Sequence of chain 1.A:
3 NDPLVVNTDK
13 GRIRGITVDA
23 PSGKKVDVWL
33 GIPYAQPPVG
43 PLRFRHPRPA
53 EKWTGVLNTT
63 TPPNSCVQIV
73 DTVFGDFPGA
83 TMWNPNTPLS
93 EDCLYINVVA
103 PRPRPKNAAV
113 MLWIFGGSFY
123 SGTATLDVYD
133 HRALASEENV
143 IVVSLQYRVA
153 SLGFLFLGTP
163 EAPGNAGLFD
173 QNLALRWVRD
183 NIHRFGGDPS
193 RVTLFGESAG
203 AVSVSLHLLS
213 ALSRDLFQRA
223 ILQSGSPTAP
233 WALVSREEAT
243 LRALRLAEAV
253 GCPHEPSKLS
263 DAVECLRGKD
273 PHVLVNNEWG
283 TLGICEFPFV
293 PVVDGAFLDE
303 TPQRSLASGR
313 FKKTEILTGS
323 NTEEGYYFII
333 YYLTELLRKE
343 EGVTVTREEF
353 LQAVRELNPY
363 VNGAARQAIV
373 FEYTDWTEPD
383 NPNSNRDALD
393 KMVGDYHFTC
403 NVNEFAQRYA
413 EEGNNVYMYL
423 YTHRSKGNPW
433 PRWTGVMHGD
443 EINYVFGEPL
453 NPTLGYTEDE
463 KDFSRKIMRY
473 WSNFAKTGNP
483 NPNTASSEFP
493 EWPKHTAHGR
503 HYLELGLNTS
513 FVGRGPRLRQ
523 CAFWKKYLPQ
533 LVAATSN

The small molecule below binds the protein below.
Small molecule (SMILES): CC(=O)N[C@@H]1[C@@H](O)[C@H](O)[C@@H](CO)O[C@H]1O

Binding-site contacts:
Ligand atom C2 contacts residue ASN60 of chain 1.A at 2.4 Å.
Ligand atom O5 contacts residue ARG16 of chain 1.A at 3.6 Å.
Ligand atom C1 contacts residue ASN60 of chain 1.A at 1.5 Å.
Ligand atom C8 contacts residue ASN60 of chain 1.A at 4.4 Å.
Ligand atom C5 contacts residue ARG16 of chain 1.A at 3.8 Å.
Ligand atom N2 contacts residue ASN60 of chain 1.A at 2.8 Å (h-bond).
Ligand atom O6 contacts residue ARG16 of chain 1.A at 4.3 Å.
Ligand atom O7 contacts residue ASN60 of chain 1.A at 3.6 Å.
Ligand atom C6 contacts residue ARG16 of chain 1.A at 4.3 Å.
Ligand atom C1 contacts residue ARG16 of chain 1.A at 3.8 Å.
Ligand atom C7 contacts residue ASN60 of chain 1.A at 3.4 Å.
Ligand atom C5 contacts residue ASN60 of chain 1.A at 3.8 Å.
Ligand atom C3 contacts residue ASN60 of chain 1.A at 3.8 Å.
Ligand atom C4 contacts residue ASN60 of chain 1.A at 4.3 Å.
Ligand atom O5 contacts residue ASN60 of chain 1.A at 2.5 Å (h-bond).